This protein binds this small molecule.
Small molecule (SMILES): Nc1ccn([C@H]2C[C@H](O[P](=O)(O)OC[C@H]3O[C@@H](n4cnc5c(=O)nc(N)[nH]c54)C[C@@H]3O)[C@@H](CO[P](=O)(O)O[C@H]3C[C@H](n4ccc(N)nc4=O)O[C@@H]3CO[P](=O)(O)O[C@H]3C[C@H](n4cnc5c(=O)nc(N)[nH]c54)O[C@@H]3COP(=O)(O)O)O2)c(=O)n1

Binding-site contacts:
Ligand atom P contacts residue ARG39 of chain 1.H at 3.4 Å.
Ligand atom P contacts residue GLY70 of chain 1.H at 3.4 Å.
Ligand atom C4' contacts residue PHE43 of chain 1.H at 3.9 Å (hydrophobic).
Ligand atom C2 contacts residue GLY38 of chain 1.H at 3.1 Å.
Ligand atom N2 contacts residue GLY38 of chain 1.H at 3.4 Å (h-bond).
Ligand atom C2 contacts residue SER42 of chain 1.H at 3.3 Å.
Ligand atom N2 contacts residue SER42 of chain 1.H at 3.2 Å (h-bond).
Ligand atom O5' contacts residue ARG39 of chain 1.H at 3.3 Å (salt-bridge).
Ligand atom OP1 contacts residue GLY70 of chain 1.H at 3.0 Å (h-bond).
Ligand atom OP1 contacts residue SER73 of chain 1.H at 2.9 Å (h-bond).
Ligand atom O6 contacts residue GLY38 of chain 1.H at 3.9 Å.
Ligand atom OP2 contacts residue HIS72 of chain 1.H at 3.1 Å (h-bond).
Ligand atom C8 contacts residue ARG39 of chain 1.H at 3.8 Å.
Ligand atom N1 contacts residue GLY38 of chain 1.H at 3.4 Å.
Ligand atom C5' contacts residue TYR68 of chain 1.H at 3.8 Å (hydrophobic).
Ligand atom OP1 contacts residue GLU71 of chain 1.H at 3.7 Å.
Ligand atom N7 contacts residue ARG39 of chain 1.H at 3.8 Å.
Ligand atom C5' contacts residue PHE43 of chain 1.H at 3.6 Å (hydrophobic).
Ligand atom C4 contacts residue SER42 of chain 1.H at 3.7 Å.
Ligand atom OP1 contacts residue HIS72 of chain 1.H at 2.9 Å (h-bond).
Ligand atom C5' contacts residue ARG39 of chain 1.H at 3.7 Å.
Ligand atom C4 contacts residue GLY38 of chain 1.H at 3.6 Å.
Ligand atom OP1 contacts residue TYR68 of chain 1.H at 3.2 Å (h-bond).
Ligand atom O4' contacts residue SER42 of chain 1.H at 3.5 Å.
Ligand atom O5' contacts residue GLY70 of chain 1.H at 3.1 Å.
Ligand atom P contacts residue HIS72 of chain 1.H at 3.7 Å.
Ligand atom C6 contacts residue GLY38 of chain 1.H at 3.7 Å.
Ligand atom C1' contacts residue SER42 of chain 1.H at 3.6 Å.
Ligand atom OP3 contacts residue HIS72 of chain 1.H at 3.8 Å.
Ligand atom OP3 contacts residue ARG39 of chain 1.H at 3.0 Å (salt-bridge).
Ligand atom O4' contacts residue SER42 of chain 1.H at 3.2 Å (h-bond).
Ligand atom OP2 contacts residue GLU71 of chain 1.H at 3.4 Å (salt-bridge).
Ligand atom OP2 contacts residue ARG39 of chain 1.H at 3.2 Å (salt-bridge).
Ligand atom O3' contacts residue TYR68 of chain 1.H at 3.8 Å.
Ligand atom OP1 contacts residue HIS72 of chain 1.H at 3.4 Å (h-bond).
Ligand atom N3 contacts residue SER42 of chain 1.H at 2.6 Å (h-bond).
Ligand atom C5' contacts residue GLY70 of chain 1.H at 3.5 Å.
Ligand atom N3 contacts residue GLY38 of chain 1.H at 3.1 Å (h-bond).
Ligand atom OP2 contacts residue GLY70 of chain 1.H at 3.8 Å.
Ligand atom O4' contacts residue ARG39 of chain 1.H at 3.6 Å.

Sequence of chain 1.H:
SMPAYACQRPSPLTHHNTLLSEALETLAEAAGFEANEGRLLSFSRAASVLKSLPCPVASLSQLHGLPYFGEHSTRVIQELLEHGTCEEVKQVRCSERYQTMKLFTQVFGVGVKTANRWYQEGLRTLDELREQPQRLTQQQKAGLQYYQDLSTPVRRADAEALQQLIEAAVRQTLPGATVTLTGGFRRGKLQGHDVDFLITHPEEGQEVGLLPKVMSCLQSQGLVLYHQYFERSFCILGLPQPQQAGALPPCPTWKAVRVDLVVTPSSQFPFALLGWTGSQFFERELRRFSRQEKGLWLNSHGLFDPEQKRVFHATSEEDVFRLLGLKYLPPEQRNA